The protein below binds the small molecule below.
Small molecule (SMILES): CC(=O)N[C@H]1[C@H](O[C@H]2[C@H](O)[C@@H](NC(C)=O)CO[C@@H]2CO)O[C@H](CO)[C@@H](O)[C@@H]1O

Binding-site contacts:
Ligand atom C5 contacts residue ILE291 of chain 1.B at 4.2 Å (hydrophobic).
Ligand atom O5 contacts residue ILE291 of chain 1.B at 3.8 Å.
Ligand atom C5 contacts residue ASN293 of chain 1.B at 3.6 Å.
Ligand atom N2 contacts residue ASN293 of chain 1.B at 2.9 Å (h-bond).
Ligand atom O6 contacts residue ARG568 of chain 1.B at 3.9 Å.
Ligand atom O7 contacts residue GLU649 of chain 1.B at 4.2 Å.
Ligand atom C1 contacts residue ASN293 of chain 1.B at 1.4 Å.
Ligand atom C8 contacts residue GLU649 of chain 1.B at 4.4 Å.
Ligand atom C4 contacts residue ASN293 of chain 1.B at 4.2 Å.
Ligand atom C6 contacts residue ARG568 of chain 1.B at 4.0 Å.
Ligand atom O7 contacts residue ARG568 of chain 1.B at 4.2 Å.
Ligand atom O7 contacts residue THR322 of chain 1.B at 3.6 Å.
Ligand atom C3 contacts residue ASN293 of chain 1.B at 3.7 Å.
Ligand atom O5 contacts residue ASN293 of chain 1.B at 2.2 Å (h-bond).
Ligand atom C7 contacts residue ASP650 of chain 1.B at 4.4 Å.
Ligand atom N2 contacts residue SER321 of chain 1.B at 4.3 Å.
Ligand atom C7 contacts residue SER321 of chain 1.B at 3.5 Å.
Ligand atom C7 contacts residue ARG568 of chain 1.B at 4.2 Å.
Ligand atom C8 contacts residue ASN293 of chain 1.B at 3.9 Å.
Ligand atom C1 contacts residue ILE291 of chain 1.B at 3.8 Å (hydrophobic).
Ligand atom O7 contacts residue ASN293 of chain 1.B at 4.0 Å.
Ligand atom C8 contacts residue SER321 of chain 1.B at 3.6 Å.
Ligand atom C8 contacts residue MET320 of chain 1.B at 4.0 Å (hydrophobic).
Ligand atom C8 contacts residue ARG568 of chain 1.B at 3.7 Å.
Ligand atom C2 contacts residue ASN293 of chain 1.B at 2.4 Å.
Ligand atom O7 contacts residue ASP650 of chain 1.B at 3.6 Å.
Ligand atom C7 contacts residue ASN293 of chain 1.B at 3.5 Å.
Ligand atom O7 contacts residue SER321 of chain 1.B at 3.2 Å (h-bond).

Sequence of chain 1.B:
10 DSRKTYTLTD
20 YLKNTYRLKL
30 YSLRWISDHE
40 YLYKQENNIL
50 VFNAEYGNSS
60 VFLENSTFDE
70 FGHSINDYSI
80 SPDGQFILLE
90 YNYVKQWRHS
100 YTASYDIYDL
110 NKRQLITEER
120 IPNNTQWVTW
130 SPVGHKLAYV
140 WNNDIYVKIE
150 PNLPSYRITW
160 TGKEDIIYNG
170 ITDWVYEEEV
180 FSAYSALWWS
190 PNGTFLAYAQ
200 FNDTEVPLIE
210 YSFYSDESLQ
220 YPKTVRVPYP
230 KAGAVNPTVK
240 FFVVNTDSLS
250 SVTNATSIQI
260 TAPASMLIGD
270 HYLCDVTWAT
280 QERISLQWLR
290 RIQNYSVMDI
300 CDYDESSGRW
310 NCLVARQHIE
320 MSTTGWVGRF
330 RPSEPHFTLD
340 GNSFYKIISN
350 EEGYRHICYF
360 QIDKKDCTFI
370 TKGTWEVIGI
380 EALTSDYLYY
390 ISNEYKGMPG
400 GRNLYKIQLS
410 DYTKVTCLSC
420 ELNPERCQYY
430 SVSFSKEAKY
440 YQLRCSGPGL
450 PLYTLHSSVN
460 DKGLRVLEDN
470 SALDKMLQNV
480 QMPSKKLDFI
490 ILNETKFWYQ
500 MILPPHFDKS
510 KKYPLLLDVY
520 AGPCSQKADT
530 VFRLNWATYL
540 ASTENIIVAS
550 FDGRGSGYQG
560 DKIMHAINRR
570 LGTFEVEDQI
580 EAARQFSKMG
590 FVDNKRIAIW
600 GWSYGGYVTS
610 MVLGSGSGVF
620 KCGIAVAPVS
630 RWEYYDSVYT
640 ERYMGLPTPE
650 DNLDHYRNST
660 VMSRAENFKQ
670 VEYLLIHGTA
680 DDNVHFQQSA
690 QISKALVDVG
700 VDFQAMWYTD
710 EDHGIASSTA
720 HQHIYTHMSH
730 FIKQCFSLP